Binding-site contacts:
Ligand atom C25 contacts residue VAL231 of chain 1.A at 4.2 Å (hydrophobic).
Ligand atom O4 contacts residue ARG733 of chain 1.A at 4.3 Å.
Ligand atom C16 contacts residue ILE223 of chain 1.A at 3.2 Å (hydrophobic).
Ligand atom C10 contacts residue VAL233 of chain 1.A at 3.8 Å (hydrophobic).
Ligand atom C4 contacts residue ARG733 of chain 1.A at 4.4 Å.
Ligand atom C11 contacts residue ASP221 of chain 1.A at 4.2 Å.
Ligand atom C3 contacts residue ARG733 of chain 1.A at 4.4 Å.
Ligand atom C15 contacts residue ILE223 of chain 1.A at 4.5 Å (hydrophobic).
Ligand atom C17 contacts residue ILE223 of chain 1.A at 3.8 Å (hydrophobic).
Ligand atom C15 contacts residue ASP221 of chain 1.A at 4.5 Å.
Ligand atom C11 contacts residue VAL204 of chain 1.A at 3.5 Å (hydrophobic).
Ligand atom C1 contacts residue VAL204 of chain 1.A at 4.4 Å (hydrophobic).
Ligand atom O3 contacts residue ILE223 of chain 1.A at 4.4 Å.
Ligand atom C3 contacts residue VAL204 of chain 1.A at 4.2 Å (hydrophobic).

Sequence of chain 1.A:
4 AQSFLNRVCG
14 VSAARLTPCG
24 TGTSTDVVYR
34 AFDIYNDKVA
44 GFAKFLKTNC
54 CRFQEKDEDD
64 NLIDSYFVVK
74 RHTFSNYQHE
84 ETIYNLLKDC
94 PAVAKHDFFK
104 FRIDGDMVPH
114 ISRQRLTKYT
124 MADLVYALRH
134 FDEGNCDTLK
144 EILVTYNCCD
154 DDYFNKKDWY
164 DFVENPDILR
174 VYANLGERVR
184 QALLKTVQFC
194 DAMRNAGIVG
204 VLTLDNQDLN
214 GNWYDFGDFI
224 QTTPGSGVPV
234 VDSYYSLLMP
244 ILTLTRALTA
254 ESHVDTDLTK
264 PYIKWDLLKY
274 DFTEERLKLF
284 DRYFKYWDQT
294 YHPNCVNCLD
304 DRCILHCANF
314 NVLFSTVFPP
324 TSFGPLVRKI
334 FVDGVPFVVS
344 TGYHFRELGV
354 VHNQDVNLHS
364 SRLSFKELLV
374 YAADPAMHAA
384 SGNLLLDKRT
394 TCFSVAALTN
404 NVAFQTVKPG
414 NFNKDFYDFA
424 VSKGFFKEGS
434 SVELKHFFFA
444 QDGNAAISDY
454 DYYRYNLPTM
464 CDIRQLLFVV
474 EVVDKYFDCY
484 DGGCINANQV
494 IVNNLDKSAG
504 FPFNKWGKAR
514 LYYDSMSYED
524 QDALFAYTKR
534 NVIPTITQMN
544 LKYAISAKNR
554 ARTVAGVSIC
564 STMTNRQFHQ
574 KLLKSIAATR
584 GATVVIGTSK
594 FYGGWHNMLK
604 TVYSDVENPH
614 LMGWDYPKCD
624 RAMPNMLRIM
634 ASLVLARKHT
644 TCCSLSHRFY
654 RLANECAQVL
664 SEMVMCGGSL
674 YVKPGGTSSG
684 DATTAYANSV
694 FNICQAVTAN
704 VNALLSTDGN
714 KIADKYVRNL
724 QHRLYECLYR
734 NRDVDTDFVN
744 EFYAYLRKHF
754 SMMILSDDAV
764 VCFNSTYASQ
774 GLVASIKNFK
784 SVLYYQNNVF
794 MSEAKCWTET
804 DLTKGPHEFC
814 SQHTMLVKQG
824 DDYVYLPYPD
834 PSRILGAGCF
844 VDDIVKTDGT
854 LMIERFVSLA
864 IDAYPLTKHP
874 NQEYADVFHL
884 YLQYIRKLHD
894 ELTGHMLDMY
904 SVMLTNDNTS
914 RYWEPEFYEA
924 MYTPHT

The protein below binds the small molecule below.
Small molecule (SMILES): C[C@H](CCC(=O)NCCC[N+](C)(C)CC(O)CS(=O)(=O)O)[C@H]1CC[C@H]2[C@@H]3[C@H](O)C[C@@H]4C[C@H](O)CC[C@]4(C)[C@H]3C[C@H](O)[C@]12C